Sequence of chain 1.D:
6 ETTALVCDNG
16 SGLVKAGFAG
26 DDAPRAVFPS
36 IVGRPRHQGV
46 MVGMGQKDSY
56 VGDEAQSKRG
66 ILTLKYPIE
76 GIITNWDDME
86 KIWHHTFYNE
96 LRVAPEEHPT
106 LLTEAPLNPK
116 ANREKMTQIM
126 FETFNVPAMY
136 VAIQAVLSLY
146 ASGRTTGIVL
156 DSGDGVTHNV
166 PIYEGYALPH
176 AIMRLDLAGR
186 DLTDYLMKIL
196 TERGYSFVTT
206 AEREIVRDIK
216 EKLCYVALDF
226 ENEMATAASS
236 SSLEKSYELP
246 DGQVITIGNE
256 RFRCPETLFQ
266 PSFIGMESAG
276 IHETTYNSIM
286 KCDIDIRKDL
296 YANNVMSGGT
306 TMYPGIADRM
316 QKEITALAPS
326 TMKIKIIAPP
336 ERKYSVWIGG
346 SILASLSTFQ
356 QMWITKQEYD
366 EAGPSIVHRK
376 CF

This small molecule binds to this protein.
Small molecule (SMILES): C[C@@H]1NC(=O)[C@H](C[C@@](C)(O)CO)NC(=O)[C@@H]2CC3=C(N=C4C=CC=CC43)SC[C@H](NC(=O)[C@@H]([C@H](C)O)NC1=O)C(=O)N1C[C@H](O)C[C@H]1C(=O)N[C@@H](C)C(=O)N2

Binding-site contacts:
Ligand atom C contacts residue ILE77 of chain 1.D at 4.1 Å (hydrophobic).
Ligand atom CB contacts residue GLU74 of chain 1.D at 2.9 Å.
Ligand atom CZ3 contacts residue PRO114 of chain 1.D at 3.3 Å (hydrophobic).
Ligand atom CE2 contacts residue ARG179 of chain 1.D at 4.0 Å.
Ligand atom CG contacts residue HIC75 of chain 1.D at 3.7 Å.
Ligand atom CD2 contacts residue PRO114 of chain 1.D at 4.3 Å (hydrophobic).
Ligand atom CZ3 contacts residue ILE77 of chain 1.D at 4.4 Å (hydrophobic).
Ligand atom CE3 contacts residue PRO114 of chain 1.D at 3.3 Å (hydrophobic).
Ligand atom NE1 contacts residue ARG179 of chain 1.D at 4.4 Å.
Ligand atom N contacts residue ILE77 of chain 1.D at 3.6 Å.
Ligand atom CG contacts residue GLU74 of chain 1.D at 3.5 Å.
Ligand atom O contacts residue ILE77 of chain 1.D at 4.4 Å.
Ligand atom CB contacts residue ILE77 of chain 1.D at 4.3 Å (hydrophobic).
Ligand atom CD contacts residue HIC75 of chain 1.D at 3.8 Å.
Ligand atom CZ3 contacts residue LEU112 of chain 1.D at 4.3 Å (hydrophobic).
Ligand atom OD1 contacts residue HIC75 of chain 1.D at 3.5 Å.
Ligand atom N contacts residue GLU74 of chain 1.D at 4.4 Å.
Ligand atom OD1 contacts residue GLU74 of chain 1.D at 3.7 Å.
Ligand atom NE1 contacts residue ILE77 of chain 1.D at 4.1 Å.
Ligand atom CB contacts residue GLU74 of chain 1.D at 3.7 Å.
Ligand atom CZ2 contacts residue ILE77 of chain 1.D at 4.3 Å (hydrophobic).
Ligand atom CG contacts residue ILE77 of chain 1.D at 3.7 Å (hydrophobic).
Ligand atom CB contacts residue THR79 of chain 1.D at 4.2 Å.
Ligand atom CA contacts residue ILE77 of chain 1.D at 3.6 Å (hydrophobic).
Ligand atom CE2 contacts residue ASP181 of chain 1.D at 4.2 Å.
Ligand atom CH2 contacts residue PRO114 of chain 1.D at 3.9 Å (hydrophobic).
Ligand atom CH2 contacts residue ASN113 of chain 1.D at 4.4 Å.
Ligand atom CA contacts residue GLU74 of chain 1.D at 4.4 Å.
Ligand atom CH2 contacts residue LEU112 of chain 1.D at 3.9 Å (hydrophobic).
Ligand atom CD1 contacts residue ASP181 of chain 1.D at 4.2 Å.
Ligand atom NE1 contacts residue ASP181 of chain 1.D at 3.2 Å (salt-bridge).
Ligand atom SG contacts residue HIC75 of chain 1.D at 4.0 Å.
Ligand atom CE2 contacts residue ILE77 of chain 1.D at 3.8 Å (hydrophobic).
Ligand atom CD1 contacts residue ILE77 of chain 1.D at 4.0 Å (hydrophobic).
Ligand atom CD2 contacts residue ILE77 of chain 1.D at 3.5 Å (hydrophobic).
Ligand atom CE3 contacts residue ILE77 of chain 1.D at 3.9 Å (hydrophobic).
Ligand atom CH2 contacts residue ARG179 of chain 1.D at 4.0 Å.
Ligand atom CZ2 contacts residue ARG179 of chain 1.D at 3.3 Å.
Ligand atom CB contacts residue ILE77 of chain 1.D at 4.2 Å (hydrophobic).
Ligand atom NE1 contacts residue HIC75 of chain 1.D at 4.3 Å.